Sequence of chain 4.A:
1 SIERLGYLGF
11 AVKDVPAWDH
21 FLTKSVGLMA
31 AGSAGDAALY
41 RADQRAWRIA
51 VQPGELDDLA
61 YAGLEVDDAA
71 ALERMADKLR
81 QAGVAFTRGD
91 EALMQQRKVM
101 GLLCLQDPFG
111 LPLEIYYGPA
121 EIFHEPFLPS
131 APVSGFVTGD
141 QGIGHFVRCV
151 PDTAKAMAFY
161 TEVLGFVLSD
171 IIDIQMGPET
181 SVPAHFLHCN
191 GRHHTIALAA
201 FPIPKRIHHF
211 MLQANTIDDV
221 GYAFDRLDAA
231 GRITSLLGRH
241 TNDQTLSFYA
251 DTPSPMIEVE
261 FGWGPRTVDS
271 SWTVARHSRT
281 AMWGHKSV

Binding-site contacts:
Ligand atom CK6 contacts residue ASN242 of chain 4.A at 3.3 Å.
Ligand atom OK1 contacts residue HIS194 of chain 4.A at 3.1 Å (h-bond).
Ligand atom CK6 contacts residue ILE172 of chain 4.A at 3.8 Å (hydrophobic).
Ligand atom CK8 contacts residue HIS209 of chain 4.A at 3.9 Å.
Ligand atom CK7 contacts residue TYR249 of chain 4.A at 3.5 Å (hydrophobic).
Ligand atom OK2 contacts residue HIS240 of chain 4.A at 4.0 Å.
Ligand atom CK3 contacts residue HIS240 of chain 4.A at 3.5 Å.
Ligand atom CK5 contacts residue HIS194 of chain 4.A at 3.6 Å.
Ligand atom CK4 contacts residue HIS194 of chain 4.A at 3.6 Å.
Ligand atom OK2 contacts residue FE21 of chain 4.B at 2.0 Å.
Ligand atom CK6 contacts residue HIS240 of chain 4.A at 3.3 Å.
Ligand atom CKA contacts residue HIS208 of chain 4.A at 3.7 Å.
Ligand atom OK1 contacts residue FE21 of chain 4.B at 2.2 Å.
Ligand atom OK1 contacts residue GLU260 of chain 4.A at 3.2 Å (salt-bridge).
Ligand atom CK5 contacts residue PHE186 of chain 4.A at 3.7 Å (hydrophobic).
Ligand atom CKC contacts residue TYR249 of chain 4.A at 3.5 Å (hydrophobic).
Ligand atom CK3 contacts residue TYR249 of chain 4.A at 3.0 Å (hydrophobic).
Ligand atom CK3 contacts residue FE21 of chain 4.B at 2.9 Å.
Ligand atom CK1 contacts residue THR280 of chain 4.A at 3.9 Å.
Ligand atom OK2 contacts residue TYR249 of chain 4.A at 2.6 Å (h-bond).
Ligand atom OK1 contacts residue HIS240 of chain 4.A at 3.5 Å (h-bond).
Ligand atom CK3 contacts residue HIS209 of chain 4.A at 4.0 Å.
Ligand atom CK4 contacts residue FE21 of chain 4.B at 2.9 Å.
Ligand atom OK2 contacts residue HIS209 of chain 4.A at 2.7 Å.
Ligand atom CK9 contacts residue HIS208 of chain 4.A at 3.9 Å.
Ligand atom CK4 contacts residue PHE186 of chain 4.A at 4.0 Å (hydrophobic).
Ligand atom CK4 contacts residue HIS240 of chain 4.A at 3.2 Å.
Ligand atom CK1 contacts residue PHE186 of chain 4.A at 3.6 Å (hydrophobic).
Ligand atom OK2 contacts residue GLU260 of chain 4.A at 3.3 Å (salt-bridge).
Ligand atom CK4 contacts residue TYR249 of chain 4.A at 3.8 Å (hydrophobic).
Ligand atom CKA contacts residue PHE201 of chain 4.A at 4.0 Å (hydrophobic).
Ligand atom CKC contacts residue THR280 of chain 4.A at 3.7 Å.
Ligand atom CK6 contacts residue PHE186 of chain 4.A at 3.5 Å (hydrophobic).
Ligand atom OK1 contacts residue HIS145 of chain 4.A at 3.1 Å (h-bond).
Ligand atom CK1 contacts residue HIS240 of chain 4.A at 3.5 Å.
Ligand atom CK2 contacts residue HIS240 of chain 4.A at 3.5 Å.
Ligand atom CK9 contacts residue PHE201 of chain 4.A at 3.7 Å (hydrophobic).
Ligand atom CK5 contacts residue HIS240 of chain 4.A at 3.4 Å.
Ligand atom CK2 contacts residue TYR249 of chain 4.A at 3.4 Å (hydrophobic).
Ligand atom CK5 contacts residue ASN242 of chain 4.A at 3.5 Å.

The small molecule below binds the protein below.
Small molecule (SMILES): Oc1cccc(-c2ccccc2)c1O